Sequence of chain 1.B:
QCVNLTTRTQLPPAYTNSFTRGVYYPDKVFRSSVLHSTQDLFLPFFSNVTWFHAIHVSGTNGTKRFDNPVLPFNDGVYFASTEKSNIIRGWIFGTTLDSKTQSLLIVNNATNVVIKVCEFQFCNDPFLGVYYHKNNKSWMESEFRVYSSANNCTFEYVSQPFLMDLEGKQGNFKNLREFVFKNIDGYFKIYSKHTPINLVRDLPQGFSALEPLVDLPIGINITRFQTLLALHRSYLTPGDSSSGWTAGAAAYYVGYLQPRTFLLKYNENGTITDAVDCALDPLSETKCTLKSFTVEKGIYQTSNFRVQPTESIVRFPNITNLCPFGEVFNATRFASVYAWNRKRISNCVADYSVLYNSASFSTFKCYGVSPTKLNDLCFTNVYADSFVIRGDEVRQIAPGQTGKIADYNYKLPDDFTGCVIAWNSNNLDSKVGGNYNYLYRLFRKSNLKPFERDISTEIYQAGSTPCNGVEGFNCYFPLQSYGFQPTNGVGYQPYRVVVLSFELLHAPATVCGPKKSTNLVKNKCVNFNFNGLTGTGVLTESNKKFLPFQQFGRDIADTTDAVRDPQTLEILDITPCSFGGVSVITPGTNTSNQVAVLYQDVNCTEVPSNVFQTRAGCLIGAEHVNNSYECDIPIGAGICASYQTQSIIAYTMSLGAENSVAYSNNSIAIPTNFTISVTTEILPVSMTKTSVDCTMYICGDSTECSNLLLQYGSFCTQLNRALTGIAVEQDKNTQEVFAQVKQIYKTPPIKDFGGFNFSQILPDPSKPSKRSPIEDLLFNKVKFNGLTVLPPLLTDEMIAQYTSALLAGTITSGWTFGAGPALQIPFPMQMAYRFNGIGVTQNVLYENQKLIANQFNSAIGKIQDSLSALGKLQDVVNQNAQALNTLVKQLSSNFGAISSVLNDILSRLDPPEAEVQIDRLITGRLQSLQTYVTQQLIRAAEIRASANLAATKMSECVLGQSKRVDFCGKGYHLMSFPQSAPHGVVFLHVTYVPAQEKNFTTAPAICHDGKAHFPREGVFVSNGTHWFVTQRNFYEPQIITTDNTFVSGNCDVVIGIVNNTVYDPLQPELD

The small molecule below binds the protein below.
Small molecule (SMILES): CC(=O)N[C@H]1[C@H](O[C@H]2[C@H](O)[C@@H](NC(C)=O)CO[C@@H]2CO)O[C@H](CO)[C@@H](O)[C@@H]1O

Binding-site contacts:
Ligand atom C5 contacts residue SER803 of chain 1.B at 3.9 Å.
Ligand atom C3 contacts residue ASN801 of chain 1.B at 3.8 Å.
Ligand atom O6 contacts residue GLN935 of chain 1.B at 4.3 Å.
Ligand atom C2 contacts residue SER803 of chain 1.B at 4.3 Å.
Ligand atom C4 contacts residue ASN801 of chain 1.B at 4.2 Å.
Ligand atom C2 contacts residue ASN801 of chain 1.B at 2.5 Å.
Ligand atom O5 contacts residue ASN801 of chain 1.B at 2.3 Å (h-bond).
Ligand atom O7 contacts residue ASN801 of chain 1.B at 4.3 Å.
Ligand atom C8 contacts residue ASN801 of chain 1.B at 4.1 Å.
Ligand atom C5 contacts residue ASN801 of chain 1.B at 3.6 Å.
Ligand atom C3 contacts residue SER803 of chain 1.B at 4.4 Å.
Ligand atom C7 contacts residue ASN801 of chain 1.B at 3.8 Å.
Ligand atom C1 contacts residue ASN801 of chain 1.B at 1.4 Å.
Ligand atom C1 contacts residue SER803 of chain 1.B at 3.2 Å.
Ligand atom O6 contacts residue GLN804 of chain 1.B at 3.7 Å.
Ligand atom N2 contacts residue ASN801 of chain 1.B at 3.0 Å (h-bond).
Ligand atom O5 contacts residue SER803 of chain 1.B at 3.7 Å.